Binding-site contacts:
Ligand atom N13 contacts residue THR195 of chain 1.A at 2.7 Å (h-bond).
Ligand atom C18 contacts residue THR196 of chain 1.A at 3.2 Å.
Ligand atom O11 contacts residue HIS116 of chain 1.A at 3.4 Å (h-bond).
Ligand atom S1 contacts residue LEU194 of chain 1.A at 3.8 Å.
Ligand atom C15 contacts residue LEU127 of chain 1.A at 3.9 Å (hydrophobic).
Ligand atom C6 contacts residue LEU194 of chain 1.A at 3.9 Å (hydrophobic).
Ligand atom N13 contacts residue HIS93 of chain 1.A at 3.4 Å (h-bond).
Ligand atom C9 contacts residue LEU194 of chain 1.A at 3.8 Å (hydrophobic).
Ligand atom O17 contacts residue LEU194 of chain 1.A at 4.0 Å.
Ligand atom O11 contacts residue ZN1 of chain 1.B at 3.1 Å.
Ligand atom O16 contacts residue VAL118 of chain 1.A at 4.0 Å.
Ligand atom N14 contacts residue THR196 of chain 1.A at 3.7 Å.
Ligand atom O11 contacts residue HIS91 of chain 1.A at 3.4 Å.
Ligand atom S8 contacts residue GLN89 of chain 1.A at 4.0 Å.
Ligand atom S10 contacts residue THR195 of chain 1.A at 3.8 Å.
Ligand atom O11 contacts residue TRP205 of chain 1.A at 4.0 Å.
Ligand atom N13 contacts residue ZN1 of chain 1.B at 2.0 Å.
Ligand atom C2 contacts residue LEU194 of chain 1.A at 3.9 Å (hydrophobic).
Ligand atom C3 contacts residue LEU194 of chain 1.A at 4.0 Å (hydrophobic).
Ligand atom O11 contacts residue VAL118 of chain 1.A at 3.9 Å.
Ligand atom O11 contacts residue VAL139 of chain 1.A at 3.8 Å.
Ligand atom O17 contacts residue LEU137 of chain 1.A at 3.6 Å.
Ligand atom O12 contacts residue SER193 of chain 1.A at 4.1 Å.
Ligand atom N13 contacts residue HIS116 of chain 1.A at 3.5 Å (h-bond).
Ligand atom N13 contacts residue HIS91 of chain 1.A at 3.2 Å (h-bond).
Ligand atom O12 contacts residue THR195 of chain 1.A at 3.0 Å (h-bond).
Ligand atom C2 contacts residue HIS91 of chain 1.A at 4.0 Å.
Ligand atom C5 contacts residue THR196 of chain 1.A at 3.5 Å.
Ligand atom S10 contacts residue HIS116 of chain 1.A at 4.0 Å.
Ligand atom O17 contacts residue LEU127 of chain 1.A at 4.0 Å.
Ligand atom C18 contacts residue PRO197 of chain 1.A at 3.5 Å (hydrophobic).
Ligand atom S10 contacts residue ZN1 of chain 1.B at 3.1 Å.
Ligand atom O16 contacts residue GLN89 of chain 1.A at 3.0 Å (h-bond).
Ligand atom O12 contacts residue TRP205 of chain 1.A at 3.5 Å.
Ligand atom C3 contacts residue THR196 of chain 1.A at 2.9 Å.
Ligand atom C4 contacts residue THR196 of chain 1.A at 3.5 Å.
Ligand atom S10 contacts residue HIS91 of chain 1.A at 3.9 Å.
Ligand atom S1 contacts residue VAL118 of chain 1.A at 3.6 Å.
Ligand atom C4 contacts residue LEU194 of chain 1.A at 4.0 Å (hydrophobic).
Ligand atom O12 contacts residue LEU194 of chain 1.A at 3.4 Å.

A small-molecule ligand and the protein it binds are described below.
Small molecule (SMILES): CCN[C@H]1C[C@H](C)S(=O)(=O)c2sc(S(N)(=O)=O)cc21

Sequence of chain 1.A:
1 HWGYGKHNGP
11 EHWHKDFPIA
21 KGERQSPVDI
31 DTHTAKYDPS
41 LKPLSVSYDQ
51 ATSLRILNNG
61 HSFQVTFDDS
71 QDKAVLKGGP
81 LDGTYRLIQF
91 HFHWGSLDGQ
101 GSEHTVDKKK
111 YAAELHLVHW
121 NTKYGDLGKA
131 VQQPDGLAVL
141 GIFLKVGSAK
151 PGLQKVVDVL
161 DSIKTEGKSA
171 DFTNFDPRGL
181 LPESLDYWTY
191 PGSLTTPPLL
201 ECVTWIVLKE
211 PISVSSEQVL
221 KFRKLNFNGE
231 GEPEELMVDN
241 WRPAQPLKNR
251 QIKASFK